Sequence of chain 15.Q:
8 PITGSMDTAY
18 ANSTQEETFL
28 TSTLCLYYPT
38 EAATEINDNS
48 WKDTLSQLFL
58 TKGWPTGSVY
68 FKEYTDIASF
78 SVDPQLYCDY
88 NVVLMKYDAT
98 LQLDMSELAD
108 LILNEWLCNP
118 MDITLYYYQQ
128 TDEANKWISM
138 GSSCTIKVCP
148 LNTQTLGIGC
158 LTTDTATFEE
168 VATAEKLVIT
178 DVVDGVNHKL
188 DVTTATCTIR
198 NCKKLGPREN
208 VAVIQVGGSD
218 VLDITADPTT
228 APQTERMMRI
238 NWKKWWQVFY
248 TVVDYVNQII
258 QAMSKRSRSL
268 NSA

Binding-site contacts:
Ligand atom C5 contacts residue ASN19 of chain 15.Q at 3.3 Å.
Ligand atom C2 contacts residue ASN19 of chain 15.Q at 3.4 Å.
Ligand atom C8 contacts residue TYR17 of chain 15.Q at 4.3 Å (hydrophobic).
Ligand atom C4 contacts residue ASN19 of chain 15.Q at 4.5 Å.
Ligand atom O6 contacts residue ASN19 of chain 15.Q at 4.3 Å.
Ligand atom C1 contacts residue ASN19 of chain 15.Q at 1.9 Å.
Ligand atom O5 contacts residue ASN19 of chain 15.Q at 2.1 Å (h-bond).
Ligand atom C3 contacts residue ASN19 of chain 15.Q at 4.4 Å.
Ligand atom N2 contacts residue ASN19 of chain 15.Q at 4.1 Å.
Ligand atom C6 contacts residue ASN19 of chain 15.Q at 4.0 Å.

The protein below binds the small molecule below.
Small molecule (SMILES): CC(=O)N[C@H]1[C@H](O[C@H]2[C@H](O)[C@@H](NC(C)=O)CO[C@@H]2CO)O[C@H](CO)[C@@H](O)[C@@H]1O